Sequence of chain 1.A:
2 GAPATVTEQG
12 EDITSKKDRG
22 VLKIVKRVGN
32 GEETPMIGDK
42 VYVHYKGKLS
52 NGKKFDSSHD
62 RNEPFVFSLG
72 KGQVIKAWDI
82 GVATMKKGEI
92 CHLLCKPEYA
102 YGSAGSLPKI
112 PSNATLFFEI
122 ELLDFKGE

The small molecule below binds the protein below.
Small molecule (SMILES): C[C@H](N)C(=O)N[C@@H](Cc1ccccc1)C(=O)N1CCC[C@H]1C(=O)N[C@@H](Cc1ccccc1)C(=O)N[C@@H](C)C=O

Binding-site contacts:
Ligand atom CE2 contacts residue TYR46 of chain 1.A at 3.4 Å (hydrophobic).
Ligand atom CG contacts residue TYR102 of chain 1.A at 3.8 Å (hydrophobic).
Ligand atom O contacts residue ILE76 of chain 1.A at 3.3 Å (h-bond).
Ligand atom CE1 contacts residue PHE56 of chain 1.A at 3.6 Å (hydrophobic).
Ligand atom CE2 contacts residue PHE56 of chain 1.A at 3.4 Å (hydrophobic).
Ligand atom CZ contacts residue TRP79 of chain 1.A at 3.6 Å (hydrophobic).
Ligand atom CD contacts residue TYR46 of chain 1.A at 3.5 Å (hydrophobic).
Ligand atom CZ contacts residue PHE119 of chain 1.A at 3.2 Å (hydrophobic).
Ligand atom C contacts residue VAL75 of chain 1.A at 3.6 Å (hydrophobic).
Ligand atom CZ contacts residue PHE66 of chain 1.A at 3.7 Å (hydrophobic).
Ligand atom CZ contacts residue PHE56 of chain 1.A at 3.4 Å (hydrophobic).
Ligand atom CB contacts residue TRP79 of chain 1.A at 3.4 Å (hydrophobic).
Ligand atom CB contacts residue SER107 of chain 1.A at 3.1 Å.
Ligand atom CD2 contacts residue PHE56 of chain 1.A at 3.5 Å (hydrophobic).
Ligand atom CE1 contacts residue PHE66 of chain 1.A at 3.6 Å (hydrophobic).
Ligand atom CE2 contacts residue ASP57 of chain 1.A at 2.4 Å.
Ligand atom CZ contacts residue ASP57 of chain 1.A at 3.7 Å.
Ligand atom CG contacts residue TYR46 of chain 1.A at 3.6 Å (hydrophobic).
Ligand atom CD contacts residue ASP57 of chain 1.A at 3.6 Å.
Ligand atom N contacts residue GLN74 of chain 1.A at 3.4 Å (h-bond).
Ligand atom CD1 contacts residue TYR102 of chain 1.A at 3.1 Å (hydrophobic).
Ligand atom CD2 contacts residue ASP57 of chain 1.A at 2.4 Å.
Ligand atom CG contacts residue PHE66 of chain 1.A at 3.7 Å (hydrophobic).
Ligand atom O contacts residue TYR102 of chain 1.A at 3.7 Å.
Ligand atom CB contacts residue LEU108 of chain 1.A at 3.5 Å (hydrophobic).
Ligand atom O contacts residue TYR102 of chain 1.A at 2.7 Å (h-bond).
Ligand atom C contacts residue ILE76 of chain 1.A at 3.6 Å (hydrophobic).
Ligand atom CA contacts residue TYR102 of chain 1.A at 3.5 Å (hydrophobic).
Ligand atom CG contacts residue TRP79 of chain 1.A at 3.7 Å (hydrophobic).
Ligand atom CE1 contacts residue PHE119 of chain 1.A at 3.6 Å (hydrophobic).
Ligand atom C contacts residue TYR102 of chain 1.A at 3.8 Å (hydrophobic).
Ligand atom O contacts residue VAL75 of chain 1.A at 3.2 Å (h-bond).
Ligand atom CD1 contacts residue PHE56 of chain 1.A at 3.7 Å (hydrophobic).
Ligand atom CB contacts residue TYR102 of chain 1.A at 3.6 Å (hydrophobic).
Ligand atom CA contacts residue GLN74 of chain 1.A at 3.4 Å.
Ligand atom CA contacts residue TYR102 of chain 1.A at 3.4 Å (hydrophobic).
Ligand atom C contacts residue TYR102 of chain 1.A at 3.5 Å (hydrophobic).
Ligand atom CG contacts residue ASP57 of chain 1.A at 3.7 Å.
Ligand atom O contacts residue VAL75 of chain 1.A at 3.5 Å.
Ligand atom CG contacts residue PHE56 of chain 1.A at 3.7 Å (hydrophobic).